A small-molecule ligand and the protein it binds are described below.
Small molecule (SMILES): C=Cc1cc[n+]([Co]23(N=[N+]=[N-])(N(O)C(C)=C(C)N2O)N(O)C(C)=C(C)N3O)cc1

Binding-site contacts:
Ligand atom C24 contacts residue CYS75 of chain 1.I at 4.5 Å (hydrophobic).
Ligand atom C21 contacts residue CYS75 of chain 1.I at 3.5 Å (hydrophobic).
Ligand atom N12 contacts residue CYS75 of chain 1.I at 2.9 Å (h-bond).
Ligand atom O05 contacts residue GLU184 of chain 1.I at 3.3 Å (salt-bridge).
Ligand atom C25 contacts residue ASP125 of chain 1.I at 3.2 Å.
Ligand atom N09 contacts residue GLU77 of chain 1.I at 4.5 Å.
Ligand atom C24 contacts residue ASP125 of chain 1.I at 3.0 Å.
Ligand atom C20 contacts residue CYS75 of chain 1.I at 3.4 Å (hydrophobic).
Ligand atom O03 contacts residue GLU77 of chain 1.I at 3.5 Å.
Ligand atom O06 contacts residue GLU77 of chain 1.I at 4.0 Å.
Ligand atom C25 contacts residue THR121 of chain 1.I at 4.0 Å.
Ligand atom C26 contacts residue GLU184 of chain 1.I at 4.0 Å.
Ligand atom N11 contacts residue CYS75 of chain 1.I at 3.1 Å (h-bond).
Ligand atom C22 contacts residue GLU184 of chain 1.I at 4.2 Å.
Ligand atom N10 contacts residue CYS75 of chain 1.I at 3.0 Å (h-bond).
Ligand atom O04 contacts residue CYS75 of chain 1.I at 3.8 Å.
Ligand atom C27 contacts residue ASP76 of chain 1.I at 3.8 Å.
Ligand atom N12 contacts residue ASP76 of chain 1.I at 4.0 Å.
Ligand atom C22 contacts residue CYS75 of chain 1.I at 3.7 Å (hydrophobic).
Ligand atom C22 contacts residue ASP76 of chain 1.I at 4.3 Å.
Ligand atom O06 contacts residue ASP76 of chain 1.I at 4.4 Å.
Ligand atom N13 contacts residue CYS75 of chain 1.I at 4.2 Å.
Ligand atom C25 contacts residue ARG78 of chain 1.I at 3.8 Å.
Ligand atom N11 contacts residue GLU184 of chain 1.I at 4.0 Å.
Ligand atom CO01 contacts residue CYS75 of chain 1.I at 2.3 Å.
Ligand atom O05 contacts residue ILE74 of chain 1.I at 4.3 Å.
Ligand atom C20 contacts residue ASP125 of chain 1.I at 3.9 Å.
Ligand atom C23 contacts residue CYS75 of chain 1.I at 3.6 Å (hydrophobic).
Ligand atom O04 contacts residue GLY122 of chain 1.I at 4.2 Å.
Ligand atom C25 contacts residue GLY122 of chain 1.I at 2.8 Å.
Ligand atom C23 contacts residue ASP76 of chain 1.I at 3.9 Å.
Ligand atom C21 contacts residue ASP125 of chain 1.I at 4.0 Å.
Ligand atom O03 contacts residue CYS75 of chain 1.I at 3.4 Å (h-bond).
Ligand atom O04 contacts residue THR73 of chain 1.I at 4.5 Å.
Ligand atom C21 contacts residue GLY122 of chain 1.I at 4.0 Å.
Ligand atom N13 contacts residue GLU184 of chain 1.I at 4.5 Å.
Ligand atom O05 contacts residue THR73 of chain 1.I at 4.4 Å.
Ligand atom O06 contacts residue CYS75 of chain 1.I at 3.5 Å (h-bond).
Ligand atom N09 contacts residue CYS75 of chain 1.I at 2.8 Å (h-bond).
Ligand atom O05 contacts residue CYS75 of chain 1.I at 3.9 Å.

Sequence of chain 1.I:
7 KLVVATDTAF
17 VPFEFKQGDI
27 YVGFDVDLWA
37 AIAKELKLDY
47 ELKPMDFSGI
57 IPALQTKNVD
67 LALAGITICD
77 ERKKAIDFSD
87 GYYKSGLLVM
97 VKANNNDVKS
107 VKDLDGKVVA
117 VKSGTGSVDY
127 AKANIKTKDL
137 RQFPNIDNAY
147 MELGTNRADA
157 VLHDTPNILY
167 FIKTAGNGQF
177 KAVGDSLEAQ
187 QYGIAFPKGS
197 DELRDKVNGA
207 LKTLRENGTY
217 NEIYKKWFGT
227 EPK